The small molecule below binds the protein below.
Small molecule (SMILES): CC(C)(C)NC(=O)[C@@H]1CN(Cc2cccnc2)CCN1C[C@@H](O)C[C@@H](Cc1ccccc1)C(=O)N[C@H]1c2ccccc2C[C@H]1O

Sequence of chain 1.A:
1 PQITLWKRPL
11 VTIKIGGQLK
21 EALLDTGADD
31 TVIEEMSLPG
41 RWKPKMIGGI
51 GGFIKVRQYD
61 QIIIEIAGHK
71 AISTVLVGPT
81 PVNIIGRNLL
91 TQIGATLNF

Sequence of chain 1.B:
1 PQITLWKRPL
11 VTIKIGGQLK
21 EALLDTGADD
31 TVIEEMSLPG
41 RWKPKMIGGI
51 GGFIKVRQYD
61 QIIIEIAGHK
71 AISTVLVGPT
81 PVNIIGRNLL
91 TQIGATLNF

Binding-site contacts:
Ligand atom C12 contacts residue ASP25 of chain 1.A at 3.1 Å.
Ligand atom O4 contacts residue ASP29 of chain 1.B at 2.9 Å (salt-bridge).
Ligand atom C36 contacts residue GLY48 of chain 1.A at 3.2 Å.
Ligand atom C10 contacts residue GLY27 of chain 1.A at 3.4 Å.
Ligand atom C27 contacts residue ASP30 of chain 1.B at 3.4 Å.
Ligand atom C36 contacts residue GLY49 of chain 1.A at 3.4 Å.
Ligand atom C2 contacts residue GLY27 of chain 1.A at 3.6 Å.
Ligand atom C34 contacts residue GLY48 of chain 1.A at 3.5 Å.
Ligand atom C29 contacts residue ALA28 of chain 1.B at 3.5 Å (hydrophobic).
Ligand atom C1 contacts residue GLY48 of chain 1.A at 3.6 Å.
Ligand atom C32 contacts residue GLY48 of chain 1.A at 3.5 Å.
Ligand atom C10 contacts residue ASP25 of chain 1.A at 3.5 Å.
Ligand atom C16 contacts residue VAL82 of chain 1.A at 3.6 Å (hydrophobic).
Ligand atom C24 contacts residue GLY48 of chain 1.B at 3.3 Å.
Ligand atom C11 contacts residue ASP25 of chain 1.A at 3.1 Å.
Ligand atom C28 contacts residue VAL32 of chain 1.B at 3.6 Å (hydrophobic).
Ligand atom C11 contacts residue ASP25 of chain 1.B at 3.5 Å.
Ligand atom C10 contacts residue ASP25 of chain 1.B at 3.4 Å.
Ligand atom N4 contacts residue GLY27 of chain 1.B at 3.4 Å (h-bond).
Ligand atom C16 contacts residue LEU23 of chain 1.A at 3.5 Å (hydrophobic).
Ligand atom C36 contacts residue PRO81 of chain 1.B at 3.3 Å (hydrophobic).
Ligand atom C7 contacts residue ILE50 of chain 1.B at 3.3 Å (hydrophobic).
Ligand atom C26 contacts residue ASP30 of chain 1.B at 3.4 Å.
Ligand atom C6 contacts residue ILE84 of chain 1.A at 3.6 Å (hydrophobic).
Ligand atom O4 contacts residue ALA28 of chain 1.B at 3.6 Å.
Ligand atom C9 contacts residue ILE84 of chain 1.B at 3.6 Å (hydrophobic).
Ligand atom O4 contacts residue GLY27 of chain 1.B at 3.4 Å (h-bond).
Ligand atom O2 contacts residue ASP25 of chain 1.A at 2.3 Å (salt-bridge).
Ligand atom C31 contacts residue PRO81 of chain 1.B at 3.5 Å (hydrophobic).
Ligand atom C35 contacts residue GLY48 of chain 1.A at 3.3 Å.
Ligand atom C28 contacts residue ASP30 of chain 1.B at 3.6 Å.
Ligand atom C22 contacts residue GLY48 of chain 1.B at 3.4 Å.
Ligand atom C8 contacts residue ASP25 of chain 1.B at 3.4 Å.
Ligand atom C23 contacts residue GLY48 of chain 1.B at 3.5 Å.
Ligand atom C1 contacts residue GLY49 of chain 1.A at 3.3 Å.
Ligand atom O3 contacts residue GLY49 of chain 1.B at 3.5 Å.
Ligand atom O2 contacts residue ASP25 of chain 1.B at 2.8 Å (salt-bridge).
Ligand atom O2 contacts residue GLY27 of chain 1.B at 3.6 Å.
Ligand atom C9 contacts residue ILE50 of chain 1.A at 3.5 Å (hydrophobic).
Ligand atom O1 contacts residue ILE50 of chain 1.B at 3.2 Å.